This protein binds this small molecule.
Small molecule (SMILES): CC(=O)N[C@H]1[C@H](O[C@H]2[C@H](O)[C@@H](NC(C)=O)CO[C@@H]2CO)O[C@H](CO)[C@@H](O)[C@@H]1O

Sequence of chain 1.F:
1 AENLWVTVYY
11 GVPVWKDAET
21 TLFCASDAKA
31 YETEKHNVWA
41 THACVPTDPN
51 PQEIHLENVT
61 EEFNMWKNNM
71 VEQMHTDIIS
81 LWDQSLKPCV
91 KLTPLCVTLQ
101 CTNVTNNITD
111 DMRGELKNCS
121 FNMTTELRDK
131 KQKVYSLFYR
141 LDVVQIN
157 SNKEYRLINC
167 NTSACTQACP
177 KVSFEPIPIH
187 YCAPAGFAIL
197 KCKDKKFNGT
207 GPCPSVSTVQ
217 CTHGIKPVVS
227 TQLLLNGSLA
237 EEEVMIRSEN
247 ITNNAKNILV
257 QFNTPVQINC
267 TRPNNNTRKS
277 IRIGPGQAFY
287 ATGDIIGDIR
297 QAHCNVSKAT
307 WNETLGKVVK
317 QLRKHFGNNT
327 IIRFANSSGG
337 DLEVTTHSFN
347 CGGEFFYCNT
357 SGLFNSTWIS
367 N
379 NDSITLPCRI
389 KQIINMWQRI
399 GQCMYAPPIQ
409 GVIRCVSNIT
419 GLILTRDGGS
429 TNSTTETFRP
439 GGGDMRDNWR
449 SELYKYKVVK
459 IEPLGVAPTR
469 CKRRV

Binding-site contacts:
Ligand atom C2 contacts residue ASN271 of chain 1.F at 3.8 Å.
Ligand atom C7 contacts residue ASN271 of chain 1.F at 3.2 Å.
Ligand atom N2 contacts residue ASN271 of chain 1.F at 3.2 Å (h-bond).
Ligand atom C1 contacts residue ASN271 of chain 1.F at 3.3 Å.
Ligand atom C1 contacts residue ILE292 of chain 1.F at 3.8 Å (hydrophobic).
Ligand atom O7 contacts residue ASN271 of chain 1.F at 3.7 Å.
Ligand atom C5 contacts residue ILE292 of chain 1.F at 4.4 Å (hydrophobic).
Ligand atom O5 contacts residue ILE292 of chain 1.F at 3.6 Å.
Ligand atom C8 contacts residue VAL410 of chain 1.F at 4.4 Å (hydrophobic).
Ligand atom C8 contacts residue ASN271 of chain 1.F at 3.5 Å.